Binding-site contacts:
Ligand atom C2 contacts residue ASN154 of chain 1.B at 2.4 Å.
Ligand atom C6 contacts residue ALA147 of chain 1.B at 3.4 Å (hydrophobic).
Ligand atom O6 contacts residue GLU150 of chain 1.B at 3.6 Å.
Ligand atom C5 contacts residue THR156 of chain 1.B at 4.4 Å.
Ligand atom C1 contacts residue THR156 of chain 1.B at 3.5 Å.
Ligand atom C8 contacts residue ASN154 of chain 1.B at 4.4 Å.
Ligand atom C7 contacts residue THR156 of chain 1.B at 4.4 Å.
Ligand atom O5 contacts residue ASN154 of chain 1.B at 2.4 Å (h-bond).
Ligand atom O5 contacts residue THR156 of chain 1.B at 4.1 Å.
Ligand atom C6 contacts residue GLU150 of chain 1.B at 4.0 Å.
Ligand atom N2 contacts residue THR156 of chain 1.B at 4.0 Å.
Ligand atom C1 contacts residue ASN154 of chain 1.B at 1.4 Å.
Ligand atom C4 contacts residue ASN154 of chain 1.B at 4.2 Å.
Ligand atom O7 contacts residue ASN154 of chain 1.B at 3.1 Å (h-bond).
Ligand atom O5 contacts residue GLU150 of chain 1.B at 3.4 Å.
Ligand atom C5 contacts residue GLU150 of chain 1.B at 4.3 Å.
Ligand atom C3 contacts residue ASN154 of chain 1.B at 3.8 Å.
Ligand atom C6 contacts residue SER151 of chain 1.B at 4.3 Å.
Ligand atom C1 contacts residue SER151 of chain 1.B at 4.5 Å.
Ligand atom C2 contacts residue THR156 of chain 1.B at 4.5 Å.
Ligand atom C8 contacts residue THR156 of chain 1.B at 4.2 Å.
Ligand atom O5 contacts residue SER151 of chain 1.B at 4.0 Å.
Ligand atom O6 contacts residue ALA147 of chain 1.B at 4.1 Å.
Ligand atom C1 contacts residue GLU150 of chain 1.B at 4.3 Å.
Ligand atom C7 contacts residue ASN154 of chain 1.B at 3.2 Å.
Ligand atom C5 contacts residue ASN154 of chain 1.B at 3.7 Å.
Ligand atom C5 contacts residue ALA147 of chain 1.B at 4.5 Å (hydrophobic).
Ligand atom N2 contacts residue ASN154 of chain 1.B at 2.9 Å (h-bond).

The small molecule below binds the protein below.
Small molecule (SMILES): CC(=O)N[C@@H]1[C@@H](O)[C@H](O)[C@@H](CO)O[C@H]1O

Sequence of chain 1.B:
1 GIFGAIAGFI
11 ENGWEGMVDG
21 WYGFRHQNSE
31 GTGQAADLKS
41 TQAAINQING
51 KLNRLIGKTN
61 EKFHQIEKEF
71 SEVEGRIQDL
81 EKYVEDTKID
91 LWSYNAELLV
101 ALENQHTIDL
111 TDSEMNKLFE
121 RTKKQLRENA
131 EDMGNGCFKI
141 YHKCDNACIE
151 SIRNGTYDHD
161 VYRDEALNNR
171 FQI